Sequence of chain 1.A:
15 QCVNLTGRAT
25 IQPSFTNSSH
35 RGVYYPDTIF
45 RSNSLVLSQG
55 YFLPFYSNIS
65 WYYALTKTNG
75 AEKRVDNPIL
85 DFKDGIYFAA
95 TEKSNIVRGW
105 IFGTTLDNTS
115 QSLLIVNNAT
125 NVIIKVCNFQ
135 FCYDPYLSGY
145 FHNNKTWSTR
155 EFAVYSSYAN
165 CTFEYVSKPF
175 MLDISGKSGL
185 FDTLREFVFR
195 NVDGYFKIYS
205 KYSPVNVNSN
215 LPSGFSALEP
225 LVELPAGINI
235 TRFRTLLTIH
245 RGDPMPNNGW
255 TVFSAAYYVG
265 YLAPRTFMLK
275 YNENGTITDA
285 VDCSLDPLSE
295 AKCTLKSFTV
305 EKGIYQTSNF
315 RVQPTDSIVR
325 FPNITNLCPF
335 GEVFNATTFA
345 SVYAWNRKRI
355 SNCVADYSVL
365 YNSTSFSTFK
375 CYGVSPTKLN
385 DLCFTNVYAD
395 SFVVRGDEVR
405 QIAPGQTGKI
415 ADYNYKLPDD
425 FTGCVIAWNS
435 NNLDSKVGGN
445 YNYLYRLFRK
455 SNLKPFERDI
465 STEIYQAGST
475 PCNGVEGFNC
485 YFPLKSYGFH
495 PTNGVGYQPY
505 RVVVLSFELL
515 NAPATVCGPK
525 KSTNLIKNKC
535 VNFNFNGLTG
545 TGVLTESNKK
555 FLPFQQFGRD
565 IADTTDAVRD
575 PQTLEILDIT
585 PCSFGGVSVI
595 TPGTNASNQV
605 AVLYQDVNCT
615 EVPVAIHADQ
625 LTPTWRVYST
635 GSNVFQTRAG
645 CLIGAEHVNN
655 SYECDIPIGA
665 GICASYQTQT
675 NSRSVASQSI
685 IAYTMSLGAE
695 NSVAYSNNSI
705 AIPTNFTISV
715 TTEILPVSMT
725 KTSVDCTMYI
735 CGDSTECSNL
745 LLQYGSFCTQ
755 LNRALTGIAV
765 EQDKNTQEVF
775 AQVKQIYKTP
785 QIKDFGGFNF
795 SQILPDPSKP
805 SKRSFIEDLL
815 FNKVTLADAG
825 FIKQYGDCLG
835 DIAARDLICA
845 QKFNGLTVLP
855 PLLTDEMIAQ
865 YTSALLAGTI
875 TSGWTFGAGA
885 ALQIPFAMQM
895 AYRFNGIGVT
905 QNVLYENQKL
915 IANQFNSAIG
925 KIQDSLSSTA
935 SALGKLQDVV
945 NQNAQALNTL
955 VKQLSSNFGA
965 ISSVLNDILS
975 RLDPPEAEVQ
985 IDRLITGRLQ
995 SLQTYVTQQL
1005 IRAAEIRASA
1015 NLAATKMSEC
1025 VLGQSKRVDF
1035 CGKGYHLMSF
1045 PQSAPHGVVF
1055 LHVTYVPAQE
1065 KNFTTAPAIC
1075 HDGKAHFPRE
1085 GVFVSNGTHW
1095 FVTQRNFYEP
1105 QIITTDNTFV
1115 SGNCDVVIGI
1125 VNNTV

Sequence of chain 1.B:
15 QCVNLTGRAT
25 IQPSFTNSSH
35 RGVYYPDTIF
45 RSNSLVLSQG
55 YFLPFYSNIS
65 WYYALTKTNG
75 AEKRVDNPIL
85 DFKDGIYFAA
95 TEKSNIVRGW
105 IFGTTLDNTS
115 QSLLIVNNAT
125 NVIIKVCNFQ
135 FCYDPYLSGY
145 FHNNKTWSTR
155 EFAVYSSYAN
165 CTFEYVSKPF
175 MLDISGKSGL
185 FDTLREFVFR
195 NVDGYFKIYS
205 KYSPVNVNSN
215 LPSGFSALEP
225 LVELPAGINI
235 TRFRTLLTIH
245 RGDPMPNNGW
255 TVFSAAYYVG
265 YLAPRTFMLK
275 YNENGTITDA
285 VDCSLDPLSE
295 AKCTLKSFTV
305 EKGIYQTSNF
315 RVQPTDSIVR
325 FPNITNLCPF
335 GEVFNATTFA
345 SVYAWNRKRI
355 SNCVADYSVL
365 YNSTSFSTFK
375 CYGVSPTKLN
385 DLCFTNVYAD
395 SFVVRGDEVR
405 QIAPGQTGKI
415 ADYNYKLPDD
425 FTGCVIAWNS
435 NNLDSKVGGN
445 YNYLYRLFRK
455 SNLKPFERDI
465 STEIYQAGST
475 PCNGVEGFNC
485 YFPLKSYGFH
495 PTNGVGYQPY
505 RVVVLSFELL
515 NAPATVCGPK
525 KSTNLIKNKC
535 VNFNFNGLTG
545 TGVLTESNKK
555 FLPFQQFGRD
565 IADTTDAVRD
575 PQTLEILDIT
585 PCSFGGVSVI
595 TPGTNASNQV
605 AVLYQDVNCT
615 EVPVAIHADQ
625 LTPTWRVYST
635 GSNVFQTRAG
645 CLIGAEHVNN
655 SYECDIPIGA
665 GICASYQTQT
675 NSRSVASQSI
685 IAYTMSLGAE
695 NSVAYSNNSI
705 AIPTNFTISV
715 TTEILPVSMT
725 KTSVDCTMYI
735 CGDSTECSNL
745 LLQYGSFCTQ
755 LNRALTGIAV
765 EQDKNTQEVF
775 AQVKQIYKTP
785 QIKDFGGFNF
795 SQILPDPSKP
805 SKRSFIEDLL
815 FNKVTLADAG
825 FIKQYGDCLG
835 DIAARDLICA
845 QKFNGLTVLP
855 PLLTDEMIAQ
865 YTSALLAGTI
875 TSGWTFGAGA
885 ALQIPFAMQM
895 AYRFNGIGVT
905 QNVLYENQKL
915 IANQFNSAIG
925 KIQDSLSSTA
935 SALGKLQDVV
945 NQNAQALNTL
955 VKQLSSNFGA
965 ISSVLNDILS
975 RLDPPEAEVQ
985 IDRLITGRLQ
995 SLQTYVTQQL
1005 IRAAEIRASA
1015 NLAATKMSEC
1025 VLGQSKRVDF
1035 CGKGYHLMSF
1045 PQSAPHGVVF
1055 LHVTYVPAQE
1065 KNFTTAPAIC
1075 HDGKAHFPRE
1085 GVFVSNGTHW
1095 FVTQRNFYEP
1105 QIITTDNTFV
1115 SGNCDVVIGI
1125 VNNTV

The small molecule below binds the protein below.
Small molecule (SMILES): CC(=O)N[C@@H]1[C@@H](O)[C@H](O)[C@@H](CO)O[C@H]1O

Binding-site contacts:
Ligand atom C3 contacts residue ASN701 of chain 1.B at 3.8 Å.
Ligand atom C4 contacts residue ASN701 of chain 1.B at 4.2 Å.
Ligand atom C1 contacts residue ASP788 of chain 1.A at 3.1 Å.
Ligand atom C2 contacts residue ASP788 of chain 1.A at 3.9 Å.
Ligand atom C6 contacts residue ILE1122 of chain 1.B at 4.5 Å (hydrophobic).
Ligand atom C6 contacts residue ASN701 of chain 1.B at 4.3 Å.
Ligand atom O5 contacts residue ASP788 of chain 1.A at 4.3 Å.
Ligand atom C2 contacts residue ASN701 of chain 1.B at 2.4 Å.
Ligand atom C1 contacts residue ASN701 of chain 1.B at 1.4 Å.
Ligand atom N2 contacts residue ASP788 of chain 1.A at 3.5 Å (salt-bridge).
Ligand atom N2 contacts residue ASN701 of chain 1.B at 2.9 Å (h-bond).
Ligand atom O6 contacts residue ASN701 of chain 1.B at 4.3 Å.
Ligand atom O5 contacts residue ASN701 of chain 1.B at 2.4 Å (h-bond).
Ligand atom C5 contacts residue ASN701 of chain 1.B at 3.7 Å.
Ligand atom C7 contacts residue ASN701 of chain 1.B at 4.1 Å.